Sequence of chain 1.A:
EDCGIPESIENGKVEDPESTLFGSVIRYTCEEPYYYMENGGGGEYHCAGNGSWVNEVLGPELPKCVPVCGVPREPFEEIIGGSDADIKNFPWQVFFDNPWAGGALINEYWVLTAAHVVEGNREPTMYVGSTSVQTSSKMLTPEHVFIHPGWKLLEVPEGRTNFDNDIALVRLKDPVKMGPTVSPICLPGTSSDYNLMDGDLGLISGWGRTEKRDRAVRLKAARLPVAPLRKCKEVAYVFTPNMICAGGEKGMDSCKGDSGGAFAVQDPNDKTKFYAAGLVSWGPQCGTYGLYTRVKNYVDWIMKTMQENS

This protein binds this small molecule.
Small molecule (SMILES): [H]/N=C(/N)c1ccc(N2CCN(c3ccccc3)CC2)nc1

Binding-site contacts:
Ligand atom C09 contacts residue TRP300 of chain 1.A at 3.5 Å (hydrophobic).
Ligand atom C09 contacts residue GLY301 of chain 1.A at 3.7 Å.
Ligand atom C05 contacts residue CYS304 of chain 1.A at 3.8 Å (hydrophobic).
Ligand atom C02 contacts residue SER272 of chain 1.A at 3.4 Å.
Ligand atom C02 contacts residue ASP271 of chain 1.A at 3.5 Å.
Ligand atom C15 contacts residue LYS274 of chain 1.A at 3.8 Å.
Ligand atom C04 contacts residue TRP300 of chain 1.A at 3.9 Å (hydrophobic).
Ligand atom N01 contacts residue GLN303 of chain 1.A at 3.5 Å (h-bond).
Ligand atom C19 contacts residue PRO165 of chain 1.A at 3.4 Å (hydrophobic).
Ligand atom C11 contacts residue SER299 of chain 1.A at 3.5 Å.
Ligand atom N01 contacts residue GLY301 of chain 1.A at 3.9 Å.
Ligand atom C11 contacts residue SER277 of chain 1.A at 3.4 Å.
Ligand atom C02 contacts residue TYR307 of chain 1.A at 3.6 Å (hydrophobic).
Ligand atom N01 contacts residue PRO302 of chain 1.A at 2.9 Å (h-bond).
Ligand atom C21 contacts residue PHE171 of chain 1.A at 3.8 Å (hydrophobic).
Ligand atom C12 contacts residue HIS120 of chain 1.A at 3.7 Å.
Ligand atom C17 contacts residue HIS120 of chain 1.A at 3.6 Å.
Ligand atom C20 contacts residue PRO165 of chain 1.A at 3.8 Å (hydrophobic).
Ligand atom N03 contacts residue TYR307 of chain 1.A at 3.6 Å (h-bond).
Ligand atom C04 contacts residue GLY301 of chain 1.A at 3.7 Å.
Ligand atom N01 contacts residue CYS304 of chain 1.A at 3.8 Å.
Ligand atom C16 contacts residue LYS274 of chain 1.A at 3.7 Å.
Ligand atom N08 contacts residue GLY301 of chain 1.A at 3.8 Å.
Ligand atom C05 contacts residue PRO302 of chain 1.A at 3.4 Å (hydrophobic).
Ligand atom C09 contacts residue SER272 of chain 1.A at 3.7 Å.
Ligand atom C06 contacts residue GLY301 of chain 1.A at 3.8 Å.
Ligand atom N13 contacts residue LYS274 of chain 1.A at 3.6 Å.
Ligand atom N03 contacts residue GLY308 of chain 1.A at 3.4 Å.
Ligand atom N01 contacts residue ASP271 of chain 1.A at 3.0 Å (salt-bridge).
Ligand atom C17 contacts residue LYS274 of chain 1.A at 3.9 Å.
Ligand atom N03 contacts residue SER272 of chain 1.A at 2.9 Å (h-bond).
Ligand atom C02 contacts residue PRO302 of chain 1.A at 4.0 Å (hydrophobic).
Ligand atom N01 contacts residue TYR307 of chain 1.A at 3.0 Å (h-bond).
Ligand atom C07 contacts residue GLY301 of chain 1.A at 3.9 Å.
Ligand atom C05 contacts residue GLY301 of chain 1.A at 3.7 Å.
Ligand atom N03 contacts residue ASP271 of chain 1.A at 2.8 Å (salt-bridge).
Ligand atom C04 contacts residue SER272 of chain 1.A at 3.9 Å.
Ligand atom C07 contacts residue TRP300 of chain 1.A at 3.9 Å (hydrophobic).
Ligand atom N08 contacts residue TRP300 of chain 1.A at 3.5 Å.
Ligand atom C12 contacts residue SER299 of chain 1.A at 3.4 Å.